Sequence of chain 1.A:
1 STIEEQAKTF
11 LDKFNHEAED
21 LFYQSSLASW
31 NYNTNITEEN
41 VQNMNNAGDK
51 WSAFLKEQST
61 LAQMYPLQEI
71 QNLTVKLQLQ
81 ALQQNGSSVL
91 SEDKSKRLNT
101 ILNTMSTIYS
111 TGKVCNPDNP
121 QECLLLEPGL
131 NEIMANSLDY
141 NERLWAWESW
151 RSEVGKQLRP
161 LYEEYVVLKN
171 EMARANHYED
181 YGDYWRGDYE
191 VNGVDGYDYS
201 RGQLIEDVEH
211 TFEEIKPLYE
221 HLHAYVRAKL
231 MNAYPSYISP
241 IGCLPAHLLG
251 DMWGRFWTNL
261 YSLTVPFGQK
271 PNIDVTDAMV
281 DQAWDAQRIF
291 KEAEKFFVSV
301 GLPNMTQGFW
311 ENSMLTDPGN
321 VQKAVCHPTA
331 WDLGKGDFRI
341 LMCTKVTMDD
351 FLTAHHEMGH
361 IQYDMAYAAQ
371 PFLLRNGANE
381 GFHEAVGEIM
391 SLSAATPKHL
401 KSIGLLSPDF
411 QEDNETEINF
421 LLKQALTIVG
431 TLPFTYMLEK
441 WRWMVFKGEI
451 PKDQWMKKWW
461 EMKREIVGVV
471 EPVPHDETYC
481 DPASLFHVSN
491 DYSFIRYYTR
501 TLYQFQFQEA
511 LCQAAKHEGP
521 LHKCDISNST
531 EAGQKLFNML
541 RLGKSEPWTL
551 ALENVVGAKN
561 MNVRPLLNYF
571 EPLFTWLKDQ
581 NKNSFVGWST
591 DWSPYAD

Binding-site contacts:
Ligand atom C5 contacts residue ASN528 of chain 1.A at 3.6 Å.
Ligand atom O7 contacts residue ASN528 of chain 1.A at 3.1 Å (h-bond).
Ligand atom C2 contacts residue ASN528 of chain 1.A at 2.8 Å.
Ligand atom C1 contacts residue ASN528 of chain 1.A at 1.5 Å.
Ligand atom C3 contacts residue ASN528 of chain 1.A at 3.9 Å.
Ligand atom C8 contacts residue ASN528 of chain 1.A at 4.4 Å.
Ligand atom O7 contacts residue SER299 of chain 1.A at 3.5 Å.
Ligand atom C7 contacts residue ASN528 of chain 1.A at 3.4 Å.
Ligand atom N2 contacts residue ASN528 of chain 1.A at 3.2 Å (h-bond).
Ligand atom C6 contacts residue SER402 of chain 1.A at 3.4 Å.
Ligand atom O6 contacts residue SER402 of chain 1.A at 3.1 Å.
Ligand atom O5 contacts residue ASN528 of chain 1.A at 2.4 Å (h-bond).
Ligand atom O6 contacts residue ASN528 of chain 1.A at 4.4 Å.
Ligand atom O7 contacts residue LYS295 of chain 1.A at 4.1 Å.
Ligand atom C4 contacts residue ASN528 of chain 1.A at 4.3 Å.

The protein below binds the small molecule below.
Small molecule (SMILES): CC(=O)N[C@@H]1[C@@H](O)[C@H](O)[C@@H](CO)O[C@H]1O